Sequence of chain 1.A:
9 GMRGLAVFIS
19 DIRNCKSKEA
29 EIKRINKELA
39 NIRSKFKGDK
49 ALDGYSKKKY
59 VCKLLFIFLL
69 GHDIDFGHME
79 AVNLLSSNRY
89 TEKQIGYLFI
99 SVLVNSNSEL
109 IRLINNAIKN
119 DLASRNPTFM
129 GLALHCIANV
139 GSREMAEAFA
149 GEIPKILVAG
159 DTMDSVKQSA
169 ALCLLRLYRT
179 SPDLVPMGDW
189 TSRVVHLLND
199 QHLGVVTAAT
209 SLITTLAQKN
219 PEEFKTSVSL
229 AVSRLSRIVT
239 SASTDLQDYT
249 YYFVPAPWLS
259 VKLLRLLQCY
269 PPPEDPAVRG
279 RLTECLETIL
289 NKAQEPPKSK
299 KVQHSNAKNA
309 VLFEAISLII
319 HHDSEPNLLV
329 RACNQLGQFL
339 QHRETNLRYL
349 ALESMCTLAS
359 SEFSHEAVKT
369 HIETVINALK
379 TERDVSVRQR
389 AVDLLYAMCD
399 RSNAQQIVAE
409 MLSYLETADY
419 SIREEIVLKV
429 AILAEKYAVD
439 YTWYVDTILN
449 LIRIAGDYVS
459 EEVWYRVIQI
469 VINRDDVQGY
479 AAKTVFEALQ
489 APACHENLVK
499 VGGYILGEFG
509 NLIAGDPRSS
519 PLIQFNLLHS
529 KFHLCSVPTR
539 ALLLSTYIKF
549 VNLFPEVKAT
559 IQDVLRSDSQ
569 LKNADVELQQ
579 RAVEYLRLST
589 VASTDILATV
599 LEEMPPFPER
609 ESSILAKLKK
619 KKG

The small molecule below binds the protein below.
Small molecule (SMILES): CC[C@H](C)[C@H](NC(=O)[C@H](CC(C)C)NC(=O)[C@H](CCCCN)NC(=O)[C@H](CCC(N)=O)NC(=O)[C@H](CCC(=O)O)NC(=O)[C@H](CCSC)NC(=O)[C@H](CO)NC(=O)[C@@H](N)CCCCN)C(=O)N[C@H](C=O)CO

Sequence of chain 1.D:
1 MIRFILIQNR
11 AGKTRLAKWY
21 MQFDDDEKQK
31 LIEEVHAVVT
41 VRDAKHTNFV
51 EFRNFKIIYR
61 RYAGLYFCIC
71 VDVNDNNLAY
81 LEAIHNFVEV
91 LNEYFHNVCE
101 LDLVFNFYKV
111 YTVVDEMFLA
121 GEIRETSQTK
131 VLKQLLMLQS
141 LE

Binding-site contacts:
Ligand atom CD1 contacts residue ASN97 of chain 1.D at 3.1 Å.
Ligand atom CB contacts residue VAL98 of chain 1.D at 3.8 Å (hydrophobic).
Ligand atom N contacts residue CYS23 of chain 1.A at 3.7 Å.
Ligand atom C contacts residue CYS99 of chain 1.D at 4.0 Å (hydrophobic).
Ligand atom N contacts residue VAL98 of chain 1.D at 3.4 Å (h-bond).
Ligand atom N contacts residue CYS99 of chain 1.D at 3.6 Å.
Ligand atom CD2 contacts residue LEU65 of chain 1.D at 3.8 Å (hydrophobic).
Ligand atom CD contacts residue LEU101 of chain 1.D at 4.4 Å (hydrophobic).
Ligand atom CG2 contacts residue ASN92 of chain 1.D at 3.2 Å.
Ligand atom CD2 contacts residue TYR62 of chain 1.D at 3.1 Å (hydrophobic).
Ligand atom C contacts residue VAL98 of chain 1.D at 4.0 Å (hydrophobic).
Ligand atom CD1 contacts residue VAL98 of chain 1.D at 3.7 Å (hydrophobic).
Ligand atom CA contacts residue VAL98 of chain 1.D at 4.2 Å (hydrophobic).
Ligand atom O contacts residue ARG21 of chain 1.A at 4.2 Å.
Ligand atom O contacts residue CYS99 of chain 1.D at 4.3 Å.
Ligand atom O contacts residue LYS299 of chain 1.A at 4.4 Å.
Ligand atom CG contacts residue ARG21 of chain 1.A at 3.4 Å.
Ligand atom CG contacts residue VAL98 of chain 1.D at 3.7 Å (hydrophobic).
Ligand atom CA contacts residue CYS99 of chain 1.D at 3.4 Å (hydrophobic).
Ligand atom CG contacts residue CYS99 of chain 1.D at 4.0 Å (hydrophobic).
Ligand atom N contacts residue CYS99 of chain 1.D at 4.4 Å.
Ligand atom CG1 contacts residue ASN97 of chain 1.D at 4.0 Å.
Ligand atom CG2 contacts residue ASN97 of chain 1.D at 4.1 Å.
Ligand atom CG contacts residue GLU100 of chain 1.D at 4.0 Å.
Ligand atom CB contacts residue GLU100 of chain 1.D at 4.4 Å.
Ligand atom OE2 contacts residue GLU100 of chain 1.D at 2.5 Å (salt-bridge).
Ligand atom NZ contacts residue LEU101 of chain 1.D at 4.1 Å.
Ligand atom OE1 contacts residue LEU101 of chain 1.D at 3.4 Å.
Ligand atom CD1 contacts residue CYS99 of chain 1.D at 3.4 Å (hydrophobic).
Ligand atom N contacts residue VAL98 of chain 1.D at 4.0 Å.
Ligand atom CB contacts residue CYS99 of chain 1.D at 4.0 Å (hydrophobic).
Ligand atom OE1 contacts residue LEU101 of chain 1.D at 4.1 Å.
Ligand atom CD1 contacts residue LEU65 of chain 1.D at 3.5 Å (hydrophobic).
Ligand atom NZ contacts residue ARG21 of chain 1.A at 3.8 Å.
Ligand atom O contacts residue LEU101 of chain 1.D at 3.6 Å.
Ligand atom CE contacts residue ARG21 of chain 1.A at 3.2 Å.
Ligand atom CD contacts residue ARG21 of chain 1.A at 3.7 Å.
Ligand atom CD contacts residue GLU100 of chain 1.D at 3.5 Å.
Ligand atom CG contacts residue LEU65 of chain 1.D at 4.2 Å (hydrophobic).
Ligand atom CA contacts residue VAL98 of chain 1.D at 3.9 Å (hydrophobic).